Binding-site contacts:
Ligand atom CA contacts residue LYS1 of chain 1.C at 2.4 Å.
Ligand atom CB contacts residue LYS1 of chain 1.C at 3.3 Å.
Ligand atom CA contacts residue ALA113 of chain 1.A at 4.1 Å (hydrophobic).
Ligand atom CA contacts residue ZN1 of chain 1.G at 3.6 Å.
Ligand atom N contacts residue GLU143 of chain 1.A at 2.7 Å (salt-bridge).
Ligand atom C contacts residue ARG203 of chain 1.A at 4.0 Å.
Ligand atom CG2 contacts residue VAL139 of chain 1.A at 4.4 Å (hydrophobic).
Ligand atom C contacts residue HIS231 of chain 1.A at 4.0 Å.
Ligand atom O contacts residue HIS231 of chain 1.A at 3.5 Å.
Ligand atom CG1 contacts residue GLU143 of chain 1.A at 4.5 Å.
Ligand atom CA contacts residue HIS142 of chain 1.A at 4.3 Å.
Ligand atom O contacts residue LYS1 of chain 1.C at 2.2 Å (salt-bridge).
Ligand atom N contacts residue ZN1 of chain 1.G at 3.2 Å.
Ligand atom CG2 contacts residue ARG203 of chain 1.A at 4.0 Å.
Ligand atom C contacts residue ASN112 of chain 1.A at 4.0 Å.
Ligand atom CB contacts residue ASN112 of chain 1.A at 4.0 Å.
Ligand atom CA contacts residue GLU143 of chain 1.A at 3.3 Å.
Ligand atom O contacts residue HIS142 of chain 1.A at 4.4 Å.
Ligand atom O contacts residue LEU202 of chain 1.A at 4.1 Å.
Ligand atom CA contacts residue ASN112 of chain 1.A at 3.8 Å.
Ligand atom CG2 contacts residue LYS1 of chain 1.C at 3.9 Å.
Ligand atom C contacts residue LEU202 of chain 1.A at 4.4 Å (hydrophobic).
Ligand atom C contacts residue ZN1 of chain 1.G at 3.6 Å.
Ligand atom N contacts residue ALA113 of chain 1.A at 2.7 Å (h-bond).
Ligand atom CG2 contacts residue LEU202 of chain 1.A at 3.7 Å (hydrophobic).
Ligand atom O contacts residue ZN1 of chain 1.G at 4.0 Å.
Ligand atom CG2 contacts residue GLU143 of chain 1.A at 4.5 Å.
Ligand atom N contacts residue LYS1 of chain 1.C at 2.9 Å (salt-bridge).
Ligand atom CB contacts residue VAL139 of chain 1.A at 4.3 Å (hydrophobic).
Ligand atom O contacts residue GLU166 of chain 1.A at 4.3 Å.
Ligand atom CG1 contacts residue LEU202 of chain 1.A at 4.1 Å (hydrophobic).
Ligand atom C contacts residue LYS1 of chain 1.C at 1.3 Å.
Ligand atom CB contacts residue GLU143 of chain 1.A at 3.5 Å.
Ligand atom CG1 contacts residue ALA113 of chain 1.A at 4.3 Å (hydrophobic).
Ligand atom CG1 contacts residue ASN112 of chain 1.A at 3.2 Å.
Ligand atom O contacts residue ARG203 of chain 1.A at 2.9 Å (salt-bridge).
Ligand atom CG1 contacts residue LEU133 of chain 1.A at 3.7 Å (hydrophobic).
Ligand atom CG1 contacts residue LYS1 of chain 1.C at 3.3 Å.
Ligand atom CB contacts residue LEU202 of chain 1.A at 4.5 Å (hydrophobic).
Ligand atom N contacts residue ASN112 of chain 1.A at 3.0 Å (h-bond).

A protein and the small-molecule ligand that binds it are described below.
Small molecule (SMILES): CC(C)[C@H](N)C(=O)O

Sequence of chain 1.A:
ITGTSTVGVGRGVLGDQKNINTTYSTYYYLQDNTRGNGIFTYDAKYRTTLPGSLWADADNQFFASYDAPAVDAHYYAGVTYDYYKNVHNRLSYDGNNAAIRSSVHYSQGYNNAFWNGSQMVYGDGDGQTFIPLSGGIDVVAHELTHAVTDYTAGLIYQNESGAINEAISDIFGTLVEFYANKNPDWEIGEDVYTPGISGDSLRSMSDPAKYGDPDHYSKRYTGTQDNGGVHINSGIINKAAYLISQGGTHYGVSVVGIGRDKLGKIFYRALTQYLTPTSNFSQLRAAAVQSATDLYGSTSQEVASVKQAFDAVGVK